Binding-site contacts:
Ligand atom C09 contacts residue PHE170 of chain 1.D at 3.9 Å (hydrophobic).
Ligand atom O01 contacts residue GLY273 of chain 1.D at 3.3 Å.
Ligand atom C11 contacts residue GLY273 of chain 1.D at 3.6 Å.
Ligand atom C16 contacts residue PHE277 of chain 1.D at 3.7 Å (hydrophobic).
Ligand atom C24 contacts residue MET177 of chain 1.D at 3.8 Å (hydrophobic).
Ligand atom C15 contacts residue NDP1 of chain 1.N at 3.6 Å.
Ligand atom O03 contacts residue MET125 of chain 1.D at 3.0 Å (h-bond).
Ligand atom C26 contacts residue ASN173 of chain 1.D at 3.8 Å.
Ligand atom C26 contacts residue VAL46 of chain 1.E at 4.0 Å (hydrophobic).
Ligand atom C25 contacts residue MET125 of chain 1.D at 3.8 Å (hydrophobic).
Ligand atom C26 contacts residue TYR169 of chain 1.D at 4.0 Å (hydrophobic).
Ligand atom O06 contacts residue GLY178 of chain 1.D at 3.5 Å (h-bond).
Ligand atom C10 contacts residue PHE277 of chain 1.D at 3.6 Å (hydrophobic).
Ligand atom O04 contacts residue GLY178 of chain 1.D at 3.9 Å.
Ligand atom C25 contacts residue NDP1 of chain 1.N at 3.3 Å.
Ligand atom O06 contacts residue MET177 of chain 1.D at 4.0 Å.
Ligand atom C22 contacts residue PHE277 of chain 1.D at 3.8 Å (hydrophobic).
Ligand atom O05 contacts residue GLY124 of chain 1.D at 3.1 Å.
Ligand atom O04 contacts residue VAL46 of chain 1.E at 3.8 Å.
Ligand atom C22 contacts residue ALA272 of chain 1.D at 2.9 Å (hydrophobic).
Ligand atom C13 contacts residue NDP1 of chain 1.N at 3.4 Å.
Ligand atom O03 contacts residue GLY124 of chain 1.D at 3.5 Å.
Ligand atom C17 contacts residue HIS276 of chain 1.D at 3.8 Å.
Ligand atom C25 contacts residue ALA164 of chain 1.D at 3.5 Å (hydrophobic).
Ligand atom C17 contacts residue NDP1 of chain 1.N at 3.8 Å.
Ligand atom C18 contacts residue ALA272 of chain 1.D at 3.1 Å (hydrophobic).
Ligand atom O02 contacts residue NDP1 of chain 1.N at 3.7 Å.
Ligand atom C11 contacts residue HIS276 of chain 1.D at 3.2 Å.
Ligand atom C09 contacts residue NDP1 of chain 1.N at 3.7 Å.
Ligand atom O05 contacts residue LYS144 of chain 1.D at 3.6 Å.
Ligand atom C18 contacts residue PHE277 of chain 1.D at 3.3 Å (hydrophobic).
Ligand atom C22 contacts residue MET177 of chain 1.D at 3.6 Å (hydrophobic).
Ligand atom O05 contacts residue MET125 of chain 1.D at 3.1 Å (h-bond).
Ligand atom C25 contacts residue ILE280 of chain 1.D at 3.9 Å (hydrophobic).
Ligand atom C14 contacts residue PHE277 of chain 1.D at 3.2 Å (hydrophobic).
Ligand atom C19 contacts residue NDP1 of chain 1.N at 3.7 Å.
Ligand atom O01 contacts residue HIS276 of chain 1.D at 3.7 Å.
Ligand atom C26 contacts residue LEU180 of chain 1.D at 3.6 Å (hydrophobic).
Ligand atom C18 contacts residue GLY273 of chain 1.D at 3.9 Å.
Ligand atom O03 contacts residue NDP1 of chain 1.N at 3.7 Å.

The small molecule below binds the protein below.
Small molecule (SMILES): COc1cc(C[C@@H](CO)[C@H](CO)Cc2ccc(O)c(OC)c2)ccc1O

Sequence of chain 1.D:
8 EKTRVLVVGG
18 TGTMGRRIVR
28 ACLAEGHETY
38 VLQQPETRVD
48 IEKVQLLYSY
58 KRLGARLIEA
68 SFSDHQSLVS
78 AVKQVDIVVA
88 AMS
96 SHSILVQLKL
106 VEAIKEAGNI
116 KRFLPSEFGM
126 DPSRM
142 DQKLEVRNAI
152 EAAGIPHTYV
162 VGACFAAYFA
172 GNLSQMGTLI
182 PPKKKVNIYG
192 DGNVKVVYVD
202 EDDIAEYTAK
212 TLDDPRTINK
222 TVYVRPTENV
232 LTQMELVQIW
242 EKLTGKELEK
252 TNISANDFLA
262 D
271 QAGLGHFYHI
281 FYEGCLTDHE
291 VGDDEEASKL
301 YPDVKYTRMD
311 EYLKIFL

Sequence of chain 1.E:
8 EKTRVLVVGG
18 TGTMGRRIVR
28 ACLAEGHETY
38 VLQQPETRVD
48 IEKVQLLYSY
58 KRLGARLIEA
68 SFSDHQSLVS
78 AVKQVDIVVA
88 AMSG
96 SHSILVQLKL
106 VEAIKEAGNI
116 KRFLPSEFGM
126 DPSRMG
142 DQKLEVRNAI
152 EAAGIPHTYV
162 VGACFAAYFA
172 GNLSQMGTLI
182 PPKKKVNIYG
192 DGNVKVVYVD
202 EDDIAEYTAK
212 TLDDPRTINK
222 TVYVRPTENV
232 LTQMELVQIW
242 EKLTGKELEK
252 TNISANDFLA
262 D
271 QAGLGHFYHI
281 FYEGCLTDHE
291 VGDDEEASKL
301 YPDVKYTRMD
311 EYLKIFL